Binding-site contacts:
Ligand atom C16 contacts residue THR220 of chain 3.A at 3.4 Å.
Ligand atom C6 contacts residue VAL29 of chain 3.A at 3.6 Å (hydrophobic).
Ligand atom N3 contacts residue SER77 of chain 3.A at 3.2 Å (h-bond).
Ligand atom N4 contacts residue ASP31 of chain 3.A at 3.2 Å (salt-bridge).
Ligand atom N4 contacts residue GLY33 of chain 3.A at 3.5 Å.
Ligand atom C2 contacts residue ASP219 of chain 3.A at 3.6 Å.
Ligand atom C19 contacts residue PHE117 of chain 3.A at 3.6 Å (hydrophobic).
Ligand atom C21 contacts residue ALA115 of chain 3.A at 3.3 Å (hydrophobic).
Ligand atom C16 contacts residue TYR13 of chain 3.A at 3.6 Å (hydrophobic).
Ligand atom N2 contacts residue ASP31 of chain 3.A at 2.5 Å (salt-bridge).
Ligand atom C4 contacts residue GLY221 of chain 3.A at 3.7 Å.
Ligand atom C20 contacts residue PRO111 of chain 3.A at 3.8 Å (hydrophobic).
Ligand atom C15 contacts residue SER223 of chain 3.A at 3.6 Å.
Ligand atom C11 contacts residue GLY221 of chain 3.A at 3.8 Å.
Ligand atom C3 contacts residue TYR76 of chain 3.A at 3.5 Å (hydrophobic).
Ligand atom N1 contacts residue ASP219 of chain 3.A at 3.8 Å.
Ligand atom C21 contacts residue LEU114 of chain 3.A at 3.6 Å (hydrophobic).
Ligand atom N4 contacts residue ASP219 of chain 3.A at 2.8 Å (salt-bridge).
Ligand atom C7 contacts residue THR78 of chain 3.A at 3.7 Å.
Ligand atom C14 contacts residue THR11 of chain 3.A at 3.6 Å.
Ligand atom C6 contacts residue VAL120 of chain 3.A at 3.8 Å (hydrophobic).
Ligand atom C22 contacts residue LEU114 of chain 3.A at 3.5 Å (hydrophobic).
Ligand atom C21 contacts residue PRO111 of chain 3.A at 3.2 Å (hydrophobic).
Ligand atom C2 contacts residue ASP31 of chain 3.A at 3.3 Å.
Ligand atom N3 contacts residue THR78 of chain 3.A at 3.1 Å (h-bond).
Ligand atom C18 contacts residue PHE117 of chain 3.A at 3.8 Å (hydrophobic).
Ligand atom C3 contacts residue ASP31 of chain 3.A at 3.4 Å.
Ligand atom C13 contacts residue SER223 of chain 3.A at 3.5 Å.
Ligand atom C17 contacts residue GLN12 of chain 3.A at 3.4 Å.
Ligand atom C22 contacts residue GLN12 of chain 3.A at 3.4 Å.
Ligand atom C5 contacts residue VAL120 of chain 3.A at 3.8 Å (hydrophobic).
Ligand atom O1 contacts residue TYR13 of chain 3.A at 3.6 Å.
Ligand atom C22 contacts residue ALA115 of chain 3.A at 3.6 Å (hydrophobic).
Ligand atom C3 contacts residue GLY221 of chain 3.A at 3.7 Å.
Ligand atom C8 contacts residue PHE112 of chain 3.A at 3.8 Å (hydrophobic).
Ligand atom C15 contacts residue THR11 of chain 3.A at 3.3 Å.
Ligand atom C15 contacts residue GLY221 of chain 3.A at 3.4 Å.
Ligand atom O1 contacts residue VAL29 of chain 3.A at 3.7 Å.
Ligand atom N2 contacts residue TYR76 of chain 3.A at 3.5 Å.
Ligand atom C5 contacts residue ASP31 of chain 3.A at 3.5 Å.

A small-molecule ligand and the protein it binds are described below.
Small molecule (SMILES): CCc1nc(N)nc(N)c1-c1ccc2c3ccccc3n(CCCOC)c2c1

Sequence of chain 3.A:
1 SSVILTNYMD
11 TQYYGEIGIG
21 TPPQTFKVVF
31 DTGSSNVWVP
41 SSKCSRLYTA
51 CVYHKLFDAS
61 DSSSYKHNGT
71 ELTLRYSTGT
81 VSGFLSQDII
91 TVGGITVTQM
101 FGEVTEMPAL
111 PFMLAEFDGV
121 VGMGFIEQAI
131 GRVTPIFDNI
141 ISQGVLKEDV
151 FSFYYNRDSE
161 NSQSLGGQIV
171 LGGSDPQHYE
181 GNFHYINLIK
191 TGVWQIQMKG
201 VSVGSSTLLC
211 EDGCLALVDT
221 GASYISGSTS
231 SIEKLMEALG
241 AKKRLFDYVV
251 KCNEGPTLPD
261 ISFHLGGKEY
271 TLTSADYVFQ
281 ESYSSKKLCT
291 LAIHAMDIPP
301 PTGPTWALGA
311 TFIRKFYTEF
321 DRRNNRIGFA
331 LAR